This protein binds this small molecule.
Small molecule (SMILES): O=C(O)c1cc(O)c(O)c(O)c1

Sequence of chain 1.B:
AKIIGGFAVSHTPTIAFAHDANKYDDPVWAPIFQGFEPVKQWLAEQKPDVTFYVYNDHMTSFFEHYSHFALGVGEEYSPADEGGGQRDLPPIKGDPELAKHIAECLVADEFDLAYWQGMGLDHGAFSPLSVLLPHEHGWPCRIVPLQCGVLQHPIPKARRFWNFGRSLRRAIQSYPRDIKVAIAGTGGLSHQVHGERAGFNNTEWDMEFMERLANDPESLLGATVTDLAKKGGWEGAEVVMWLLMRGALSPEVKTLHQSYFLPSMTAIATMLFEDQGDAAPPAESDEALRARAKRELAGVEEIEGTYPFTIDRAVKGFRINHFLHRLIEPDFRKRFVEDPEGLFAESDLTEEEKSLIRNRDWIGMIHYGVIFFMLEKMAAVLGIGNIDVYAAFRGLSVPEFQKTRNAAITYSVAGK

Sequence of chain 1.A:
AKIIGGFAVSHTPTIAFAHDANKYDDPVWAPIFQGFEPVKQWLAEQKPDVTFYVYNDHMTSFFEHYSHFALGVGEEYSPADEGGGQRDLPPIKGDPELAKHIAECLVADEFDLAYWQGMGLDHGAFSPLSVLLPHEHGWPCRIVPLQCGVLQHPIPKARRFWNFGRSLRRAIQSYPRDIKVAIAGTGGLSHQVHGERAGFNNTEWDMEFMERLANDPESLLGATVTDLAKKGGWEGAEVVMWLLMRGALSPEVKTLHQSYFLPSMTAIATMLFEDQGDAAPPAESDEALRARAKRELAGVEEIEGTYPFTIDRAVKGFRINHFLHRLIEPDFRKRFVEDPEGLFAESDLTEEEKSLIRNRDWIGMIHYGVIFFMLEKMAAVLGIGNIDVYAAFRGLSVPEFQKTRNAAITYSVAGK

Binding-site contacts:
Ligand atom OAB contacts residue THR267 of chain 1.A at 2.5 Å (h-bond).
Ligand atom OAD contacts residue HIS124 of chain 1.A at 3.3 Å (h-bond).
Ligand atom CAH contacts residue THR267 of chain 1.A at 3.4 Å.
Ligand atom CAJ contacts residue HIS124 of chain 1.A at 3.6 Å.
Ligand atom OAC contacts residue HIS12 of chain 1.A at 3.6 Å.
Ligand atom CAG contacts residue GLU377 of chain 1.B at 3.6 Å.
Ligand atom CAJ contacts residue PRO14 of chain 1.A at 3.5 Å (hydrophobic).
Ligand atom OAB contacts residue MET266 of chain 1.A at 3.6 Å.
Ligand atom CAK contacts residue PRO14 of chain 1.A at 3.8 Å (hydrophobic).
Ligand atom CAH contacts residue TYR391 of chain 1.B at 3.7 Å (hydrophobic).
Ligand atom OAB contacts residue THR13 of chain 1.A at 3.1 Å (h-bond).
Ligand atom OAD contacts residue PHE374 of chain 1.B at 3.3 Å.
Ligand atom OAC contacts residue GLU239 of chain 1.A at 3.7 Å.
Ligand atom OAC contacts residue FE21 of chain 1.C at 2.5 Å.
Ligand atom CAL contacts residue FE21 of chain 1.C at 2.9 Å.
Ligand atom OAA contacts residue VAL194 of chain 1.A at 3.8 Å.
Ligand atom CAH contacts residue VAL194 of chain 1.A at 3.9 Å (hydrophobic).
Ligand atom CAF contacts residue THR13 of chain 1.A at 3.5 Å.
Ligand atom OAD contacts residue GLU377 of chain 1.B at 2.5 Å (salt-bridge).
Ligand atom CAJ contacts residue GLU377 of chain 1.B at 3.5 Å.
Ligand atom CAI contacts residue FE21 of chain 1.C at 3.1 Å.
Ligand atom CAG contacts residue TYR391 of chain 1.B at 3.8 Å (hydrophobic).
Ligand atom OAA contacts residue TYR391 of chain 1.B at 2.6 Å (h-bond).
Ligand atom OAE contacts residue FE21 of chain 1.C at 1.9 Å.
Ligand atom CAG contacts residue PRO14 of chain 1.A at 3.6 Å (hydrophobic).
Ligand atom OAC contacts residue HIS192 of chain 1.A at 3.2 Å (h-bond).
Ligand atom CAF contacts residue HIS192 of chain 1.A at 3.7 Å.
Ligand atom OAB contacts residue TYR412 of chain 1.B at 3.2 Å (h-bond).
Ligand atom CAI contacts residue HIS192 of chain 1.A at 3.7 Å.
Ligand atom CAK contacts residue THR267 of chain 1.A at 3.8 Å.
Ligand atom OAE contacts residue HIS59 of chain 1.A at 2.8 Å (h-bond).
Ligand atom CAF contacts residue THR267 of chain 1.A at 3.2 Å.
Ligand atom OAE contacts residue HIS124 of chain 1.A at 2.8 Å (h-bond).
Ligand atom CAL contacts residue HIS124 of chain 1.A at 3.4 Å.
Ligand atom CAI contacts residue THR13 of chain 1.A at 3.9 Å.
Ligand atom CAL contacts residue PRO14 of chain 1.A at 3.8 Å (hydrophobic).
Ligand atom OAA contacts residue TYR412 of chain 1.B at 2.7 Å (h-bond).
Ligand atom CAH contacts residue TYR412 of chain 1.B at 3.4 Å (hydrophobic).
Ligand atom CAK contacts residue THR13 of chain 1.A at 3.6 Å.
Ligand atom CAH contacts residue THR13 of chain 1.A at 3.5 Å.